Sequence of chain 1.A:
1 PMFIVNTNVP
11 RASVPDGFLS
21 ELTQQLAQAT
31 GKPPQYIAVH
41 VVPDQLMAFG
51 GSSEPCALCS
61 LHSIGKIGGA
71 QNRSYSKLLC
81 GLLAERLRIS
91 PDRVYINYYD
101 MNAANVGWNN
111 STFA

Binding-site contacts:
Ligand atom C6 contacts residue VAL106 of chain 1.B at 4.0 Å (hydrophobic).
Ligand atom O4 contacts residue TYR95 of chain 1.A at 4.0 Å.
Ligand atom C5 contacts residue ILE64 of chain 1.B at 3.5 Å (hydrophobic).
Ligand atom C6 contacts residue ILE64 of chain 1.B at 4.1 Å (hydrophobic).
Ligand atom C3 contacts residue TYR95 of chain 1.A at 3.8 Å (hydrophobic).
Ligand atom C6 contacts residue HIS62 of chain 1.B at 3.5 Å.
Ligand atom C4 contacts residue VAL106 of chain 1.B at 4.2 Å (hydrophobic).
Ligand atom C9 contacts residue VAL106 of chain 1.B at 3.9 Å (hydrophobic).
Ligand atom C8 contacts residue VAL106 of chain 1.B at 3.8 Å (hydrophobic).
Ligand atom O3 contacts residue ASN97 of chain 1.A at 2.6 Å (h-bond).
Ligand atom O1 contacts residue ILE64 of chain 1.B at 2.7 Å (h-bond).
Ligand atom O3 contacts residue MET2 of chain 1.B at 3.8 Å.
Ligand atom O4 contacts residue PRO1 of chain 1.B at 3.9 Å.
Ligand atom C5 contacts residue SER63 of chain 1.B at 4.0 Å.
Ligand atom C1 contacts residue LYS32 of chain 1.B at 3.4 Å.
Ligand atom O3 contacts residue MET101 of chain 1.B at 3.9 Å.
Ligand atom C7 contacts residue VAL106 of chain 1.B at 4.0 Å (hydrophobic).
Ligand atom C6 contacts residue MET101 of chain 1.B at 4.0 Å (hydrophobic).
Ligand atom O1 contacts residue PRO1 of chain 1.B at 4.1 Å.
Ligand atom C6 contacts residue SER63 of chain 1.B at 3.9 Å.
Ligand atom C7 contacts residue ASN97 of chain 1.A at 3.6 Å.
Ligand atom O4 contacts residue TYR36 of chain 1.B at 3.5 Å.
Ligand atom C8 contacts residue MET2 of chain 1.B at 3.7 Å (hydrophobic).
Ligand atom C9 contacts residue TYR95 of chain 1.A at 3.5 Å (hydrophobic).
Ligand atom C8 contacts residue TYR95 of chain 1.A at 3.9 Å (hydrophobic).
Ligand atom O2 contacts residue PRO1 of chain 1.B at 4.2 Å.
Ligand atom C3 contacts residue PRO1 of chain 1.B at 3.2 Å (hydrophobic).
Ligand atom C9 contacts residue PRO1 of chain 1.B at 4.1 Å (hydrophobic).
Ligand atom C1 contacts residue PRO1 of chain 1.B at 3.8 Å (hydrophobic).
Ligand atom O3 contacts residue HIS62 of chain 1.B at 3.0 Å.
Ligand atom C5 contacts residue PRO1 of chain 1.B at 4.0 Å (hydrophobic).
Ligand atom O1 contacts residue LYS32 of chain 1.B at 3.4 Å (salt-bridge).
Ligand atom C7 contacts residue HIS62 of chain 1.B at 3.7 Å.
Ligand atom C2 contacts residue PRO1 of chain 1.B at 3.3 Å (hydrophobic).
Ligand atom C5 contacts residue HIS62 of chain 1.B at 3.9 Å.
Ligand atom O2 contacts residue LYS32 of chain 1.B at 2.6 Å (salt-bridge).
Ligand atom C7 contacts residue MET2 of chain 1.B at 4.1 Å (hydrophobic).
Ligand atom C1 contacts residue ILE64 of chain 1.B at 3.8 Å (hydrophobic).
Ligand atom C4 contacts residue PRO1 of chain 1.B at 3.5 Å (hydrophobic).
Ligand atom O1 contacts residue SER63 of chain 1.B at 3.7 Å.

A protein and the small-molecule ligand that binds it are described below.
Small molecule (SMILES): O=C(O)C(=O)Cc1ccc(O)cc1

Sequence of chain 1.B:
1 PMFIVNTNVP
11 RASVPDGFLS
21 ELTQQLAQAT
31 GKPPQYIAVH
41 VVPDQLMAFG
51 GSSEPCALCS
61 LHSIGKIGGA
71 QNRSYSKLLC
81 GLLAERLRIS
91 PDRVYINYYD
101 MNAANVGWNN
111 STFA